Sequence of chain 56.C:
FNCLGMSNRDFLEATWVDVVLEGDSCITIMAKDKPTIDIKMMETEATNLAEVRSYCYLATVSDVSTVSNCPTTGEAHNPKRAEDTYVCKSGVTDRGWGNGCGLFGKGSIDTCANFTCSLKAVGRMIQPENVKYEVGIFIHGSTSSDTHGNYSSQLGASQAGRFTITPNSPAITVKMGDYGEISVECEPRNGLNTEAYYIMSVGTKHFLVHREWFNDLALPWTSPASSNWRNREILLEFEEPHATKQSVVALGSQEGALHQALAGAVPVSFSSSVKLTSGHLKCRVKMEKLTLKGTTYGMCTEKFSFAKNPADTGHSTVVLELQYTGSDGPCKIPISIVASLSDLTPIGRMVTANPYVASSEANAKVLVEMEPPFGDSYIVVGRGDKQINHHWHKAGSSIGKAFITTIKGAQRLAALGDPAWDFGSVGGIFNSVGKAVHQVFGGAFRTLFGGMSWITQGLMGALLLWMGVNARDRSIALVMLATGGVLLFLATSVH

Binding-site contacts:
Ligand atom O7 contacts residue ASN154 of chain 56.C at 3.8 Å.
Ligand atom C5 contacts residue SER157 of chain 56.C at 4.3 Å.
Ligand atom C4 contacts residue ASN154 of chain 56.C at 4.2 Å.
Ligand atom C5 contacts residue SER156 of chain 56.C at 4.4 Å.
Ligand atom C1 contacts residue ASN154 of chain 56.C at 1.4 Å.
Ligand atom C3 contacts residue ASN154 of chain 56.C at 3.9 Å.
Ligand atom C6 contacts residue SER157 of chain 56.C at 4.1 Å.
Ligand atom C8 contacts residue ASN154 of chain 56.C at 3.8 Å.
Ligand atom O6 contacts residue SER157 of chain 56.C at 4.4 Å.
Ligand atom C5 contacts residue ASN154 of chain 56.C at 3.6 Å.
Ligand atom C1 contacts residue SER157 of chain 56.C at 4.2 Å.
Ligand atom O5 contacts residue SER157 of chain 56.C at 3.5 Å (h-bond).
Ligand atom N2 contacts residue ASN154 of chain 56.C at 3.1 Å (h-bond).
Ligand atom C1 contacts residue SER156 of chain 56.C at 4.1 Å.
Ligand atom O5 contacts residue ASN154 of chain 56.C at 2.3 Å (h-bond).
Ligand atom C2 contacts residue ASN154 of chain 56.C at 2.5 Å.
Ligand atom O5 contacts residue SER156 of chain 56.C at 4.3 Å.
Ligand atom C7 contacts residue ASN154 of chain 56.C at 3.4 Å.

The small molecule below binds the protein below.
Small molecule (SMILES): CC(=O)N[C@@H]1[C@@H](O)[C@H](O)[C@@H](CO)O[C@H]1O